Binding-site contacts:
Ligand atom C21 contacts residue SER155 of chain 1.E at 3.4 Å.
Ligand atom CL1 contacts residue ILE25 of chain 1.E at 3.4 Å.
Ligand atom C19 contacts residue LEU158 of chain 1.E at 3.9 Å (hydrophobic).
Ligand atom C15 contacts residue ARG628 of chain 1.D at 3.5 Å.
Ligand atom N5 contacts residue ARG628 of chain 1.D at 3.5 Å (salt-bridge).
Ligand atom C13 contacts residue ASN607 of chain 1.D at 3.8 Å.
Ligand atom N2 contacts residue ALA46 of chain 1.E at 3.8 Å.
Ligand atom C15 contacts residue ILE25 of chain 1.E at 3.4 Å (hydrophobic).
Ligand atom CL1 contacts residue ARG647 of chain 1.D at 3.3 Å.
Ligand atom CL1 contacts residue ARG628 of chain 1.D at 3.7 Å.
Ligand atom N2 contacts residue GLU106 of chain 1.E at 3.4 Å (salt-bridge).
Ligand atom C13 contacts residue ARG628 of chain 1.D at 3.9 Å.
Ligand atom C19 contacts residue SER155 of chain 1.E at 3.4 Å.
Ligand atom C16 contacts residue ARG628 of chain 1.D at 3.4 Å.
Ligand atom C12 contacts residue ASN607 of chain 1.D at 3.7 Å.
Ligand atom N6 contacts residue LEU158 of chain 1.E at 3.7 Å.
Ligand atom C3 contacts residue PHE105 of chain 1.E at 3.7 Å (hydrophobic).
Ligand atom C17 contacts residue ASP111 of chain 1.E at 3.7 Å.
Ligand atom C4 contacts residue GLU106 of chain 1.E at 3.4 Å.
Ligand atom C11 contacts residue ILE25 of chain 1.E at 3.8 Å (hydrophobic).
Ligand atom C20 contacts residue ASN156 of chain 1.E at 3.7 Å.
Ligand atom C1 contacts residue ALA46 of chain 1.E at 3.8 Å (hydrophobic).
Ligand atom C2 contacts residue LYS48 of chain 1.E at 3.8 Å.
Ligand atom C8 contacts residue MET108 of chain 1.E at 3.1 Å (hydrophobic).
Ligand atom C14 contacts residue ILE25 of chain 1.E at 3.7 Å (hydrophobic).
Ligand atom C7 contacts residue LEU158 of chain 1.E at 3.7 Å (hydrophobic).
Ligand atom C14 contacts residue ARG628 of chain 1.D at 3.6 Å.
Ligand atom N4 contacts residue MET108 of chain 1.E at 3.8 Å.
Ligand atom N2 contacts residue MET108 of chain 1.E at 3.7 Å.
Ligand atom C6 contacts residue LEU158 of chain 1.E at 3.5 Å (hydrophobic).
Ligand atom C1 contacts residue PHE105 of chain 1.E at 3.2 Å (hydrophobic).
Ligand atom O1 contacts residue ASN156 of chain 1.E at 3.6 Å.
Ligand atom C11 contacts residue TYR107 of chain 1.E at 3.6 Å (hydrophobic).
Ligand atom C20 contacts residue SER155 of chain 1.E at 3.5 Å.
Ligand atom C8 contacts residue HIS110 of chain 1.E at 3.9 Å.
Ligand atom C5 contacts residue LEU158 of chain 1.E at 3.7 Å (hydrophobic).
Ligand atom N3 contacts residue MET108 of chain 1.E at 3.1 Å (h-bond).
Ligand atom C1 contacts residue LYS48 of chain 1.E at 3.6 Å.
Ligand atom C10 contacts residue ARG628 of chain 1.D at 3.7 Å.
Ligand atom C4 contacts residue ALA46 of chain 1.E at 3.5 Å (hydrophobic).

Sequence of chain 1.E:
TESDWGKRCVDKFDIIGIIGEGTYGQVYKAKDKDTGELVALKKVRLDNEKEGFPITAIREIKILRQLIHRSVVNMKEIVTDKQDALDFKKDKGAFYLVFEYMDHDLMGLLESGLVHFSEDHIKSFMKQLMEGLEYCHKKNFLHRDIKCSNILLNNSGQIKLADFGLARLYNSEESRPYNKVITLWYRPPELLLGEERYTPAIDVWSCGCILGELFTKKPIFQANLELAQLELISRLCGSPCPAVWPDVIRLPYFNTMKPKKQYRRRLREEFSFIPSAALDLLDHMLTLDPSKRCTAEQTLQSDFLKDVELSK

Sequence of chain 1.D:
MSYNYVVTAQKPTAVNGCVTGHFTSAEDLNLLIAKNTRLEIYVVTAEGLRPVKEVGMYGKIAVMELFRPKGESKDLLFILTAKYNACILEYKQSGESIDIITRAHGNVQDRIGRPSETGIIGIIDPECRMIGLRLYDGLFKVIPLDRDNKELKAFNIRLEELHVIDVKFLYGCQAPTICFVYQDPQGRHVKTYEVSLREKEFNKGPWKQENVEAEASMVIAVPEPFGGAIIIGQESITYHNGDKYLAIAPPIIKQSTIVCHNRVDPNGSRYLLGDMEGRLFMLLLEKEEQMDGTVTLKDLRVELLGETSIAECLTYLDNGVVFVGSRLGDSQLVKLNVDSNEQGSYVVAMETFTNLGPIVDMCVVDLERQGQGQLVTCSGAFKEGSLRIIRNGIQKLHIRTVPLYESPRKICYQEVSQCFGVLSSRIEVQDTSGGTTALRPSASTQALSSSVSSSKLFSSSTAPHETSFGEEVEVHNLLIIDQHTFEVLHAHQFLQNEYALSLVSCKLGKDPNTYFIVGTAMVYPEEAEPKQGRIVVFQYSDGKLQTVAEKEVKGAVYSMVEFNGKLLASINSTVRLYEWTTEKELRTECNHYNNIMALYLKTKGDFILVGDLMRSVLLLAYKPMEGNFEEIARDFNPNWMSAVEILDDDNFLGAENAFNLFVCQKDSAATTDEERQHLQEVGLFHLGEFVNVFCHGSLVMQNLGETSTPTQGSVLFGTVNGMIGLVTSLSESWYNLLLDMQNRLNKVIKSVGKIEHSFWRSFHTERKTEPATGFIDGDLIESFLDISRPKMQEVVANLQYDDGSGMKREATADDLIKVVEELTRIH

The protein below binds the small molecule below.
Small molecule (SMILES): CC[C@H](CO)Nc1nc(NCc2ccn(-c3cccc(Cl)c3)n2)c2ncn(C(C)C)c2n1